Binding-site contacts:
Ligand atom O7 contacts residue ASN101 of chain 1.F at 4.5 Å.
Ligand atom C7 contacts residue ASN101 of chain 1.F at 3.9 Å.
Ligand atom C5 contacts residue ASN101 of chain 1.F at 3.7 Å.
Ligand atom C4 contacts residue ASN101 of chain 1.F at 4.2 Å.
Ligand atom C5 contacts residue SER103 of chain 1.F at 3.8 Å.
Ligand atom O5 contacts residue TRP104 of chain 1.F at 4.4 Å.
Ligand atom C1 contacts residue ASN101 of chain 1.F at 1.4 Å.
Ligand atom C6 contacts residue SER103 of chain 1.F at 4.2 Å.
Ligand atom O5 contacts residue ASN101 of chain 1.F at 2.4 Å (h-bond).
Ligand atom O5 contacts residue SER103 of chain 1.F at 3.1 Å (h-bond).
Ligand atom C2 contacts residue ASN101 of chain 1.F at 2.5 Å.
Ligand atom C1 contacts residue SER103 of chain 1.F at 3.3 Å.
Ligand atom N2 contacts residue ASN101 of chain 1.F at 2.9 Å (h-bond).
Ligand atom C3 contacts residue ASN101 of chain 1.F at 3.8 Å.

A protein and the small-molecule ligand that binds it are described below.
Small molecule (SMILES): CC(=O)N[C@@H]1[C@@H](O)[C@H](O)[C@@H](CO)O[C@H]1O

Sequence of chain 1.F:
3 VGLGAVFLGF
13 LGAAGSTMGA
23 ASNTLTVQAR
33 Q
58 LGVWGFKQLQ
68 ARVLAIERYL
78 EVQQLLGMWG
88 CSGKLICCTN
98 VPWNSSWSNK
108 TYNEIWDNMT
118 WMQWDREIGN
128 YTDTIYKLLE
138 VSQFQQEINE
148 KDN